A small-molecule ligand and the protein it binds are described below.
Small molecule (SMILES): CC(=O)N[C@@H]1[C@@H](O)[C@H](O)[C@@H](CO)O[C@H]1O

Binding-site contacts:
Ligand atom C5 contacts residue SER68 of chain 1.P at 3.7 Å.
Ligand atom O7 contacts residue ASN66 of chain 1.P at 3.4 Å (h-bond).
Ligand atom C1 contacts residue ASN66 of chain 1.P at 1.5 Å.
Ligand atom C1 contacts residue SER68 of chain 1.P at 3.7 Å.
Ligand atom C5 contacts residue ASN66 of chain 1.P at 3.8 Å.
Ligand atom C6 contacts residue SER68 of chain 1.P at 3.7 Å.
Ligand atom C8 contacts residue ASN66 of chain 1.P at 4.2 Å.
Ligand atom O5 contacts residue ASN66 of chain 1.P at 2.6 Å (h-bond).
Ligand atom C4 contacts residue ASN66 of chain 1.P at 4.2 Å.
Ligand atom C6 contacts residue HIS69 of chain 1.P at 4.2 Å.
Ligand atom O5 contacts residue SER68 of chain 1.P at 3.6 Å.
Ligand atom C2 contacts residue ASN66 of chain 1.P at 2.1 Å.
Ligand atom N2 contacts residue ASN66 of chain 1.P at 2.4 Å (h-bond).
Ligand atom C3 contacts residue ASN66 of chain 1.P at 3.6 Å.
Ligand atom C7 contacts residue ASN66 of chain 1.P at 3.1 Å.

Sequence of chain 1.P:
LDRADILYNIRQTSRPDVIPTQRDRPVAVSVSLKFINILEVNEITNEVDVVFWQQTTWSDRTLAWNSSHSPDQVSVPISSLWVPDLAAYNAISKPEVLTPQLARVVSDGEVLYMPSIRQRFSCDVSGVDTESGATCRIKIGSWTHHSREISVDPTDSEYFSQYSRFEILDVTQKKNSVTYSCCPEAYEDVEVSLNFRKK